The protein below binds the small molecule below.
Small molecule (SMILES): CC(=O)N[C@@H]1[C@@H](O)[C@H](O)[C@@H](CO)O[C@H]1O

Sequence of chain 1.E:
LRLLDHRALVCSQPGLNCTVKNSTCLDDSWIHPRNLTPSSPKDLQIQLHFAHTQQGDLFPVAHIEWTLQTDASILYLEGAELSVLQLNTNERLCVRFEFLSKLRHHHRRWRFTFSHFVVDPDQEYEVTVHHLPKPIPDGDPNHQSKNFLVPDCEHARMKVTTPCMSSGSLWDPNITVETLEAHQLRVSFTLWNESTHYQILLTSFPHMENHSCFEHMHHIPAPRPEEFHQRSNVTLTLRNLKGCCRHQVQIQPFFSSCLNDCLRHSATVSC

Binding-site contacts:
Ligand atom C4 contacts residue ASN233 of chain 1.E at 4.2 Å.
Ligand atom C2 contacts residue ASN233 of chain 1.E at 2.4 Å.
Ligand atom C8 contacts residue ASN233 of chain 1.E at 4.4 Å.
Ligand atom C7 contacts residue ASN233 of chain 1.E at 3.3 Å.
Ligand atom C1 contacts residue ARG186 of chain 1.E at 3.7 Å.
Ligand atom O5 contacts residue ASN233 of chain 1.E at 2.4 Å (h-bond).
Ligand atom C7 contacts residue ARG231 of chain 1.E at 3.9 Å.
Ligand atom N2 contacts residue ASN233 of chain 1.E at 2.9 Å (h-bond).
Ligand atom O5 contacts residue ARG186 of chain 1.E at 3.3 Å (salt-bridge).
Ligand atom C3 contacts residue ASN233 of chain 1.E at 3.8 Å.
Ligand atom N2 contacts residue ARG231 of chain 1.E at 3.4 Å (salt-bridge).
Ligand atom O6 contacts residue ARG186 of chain 1.E at 4.0 Å.
Ligand atom C8 contacts residue ARG231 of chain 1.E at 3.3 Å.
Ligand atom C1 contacts residue ASN233 of chain 1.E at 1.4 Å.
Ligand atom O7 contacts residue ASN233 of chain 1.E at 3.4 Å (h-bond).
Ligand atom C5 contacts residue ASN233 of chain 1.E at 3.7 Å.